Binding-site contacts:
Ligand atom O7 contacts residue ASN124 of chain 1.C at 3.7 Å.
Ligand atom C6 contacts residue ASN124 of chain 1.C at 3.7 Å.
Ligand atom C8 contacts residue ILE122 of chain 1.C at 3.6 Å (hydrophobic).
Ligand atom C2 contacts residue ASN124 of chain 1.C at 2.6 Å.
Ligand atom C7 contacts residue ARG121 of chain 1.C at 3.9 Å.
Ligand atom C8 contacts residue ARG121 of chain 1.C at 3.6 Å.
Ligand atom O5 contacts residue ASN124 of chain 1.C at 2.4 Å (h-bond).
Ligand atom C1 contacts residue ASN124 of chain 1.C at 1.5 Å.
Ligand atom O3 contacts residue ARG121 of chain 1.C at 4.4 Å.
Ligand atom O7 contacts residue PRO123 of chain 1.C at 4.5 Å.
Ligand atom C8 contacts residue ASN124 of chain 1.C at 3.6 Å.
Ligand atom C3 contacts residue ASN124 of chain 1.C at 3.9 Å.
Ligand atom N2 contacts residue ARG121 of chain 1.C at 3.7 Å.
Ligand atom C4 contacts residue ASN124 of chain 1.C at 4.2 Å.
Ligand atom N2 contacts residue ASN124 of chain 1.C at 3.3 Å (h-bond).
Ligand atom C7 contacts residue ASN124 of chain 1.C at 3.4 Å.
Ligand atom C5 contacts residue ASN124 of chain 1.C at 3.5 Å.

A protein and the small-molecule ligand that binds it are described below.
Small molecule (SMILES): CC(=O)N[C@@H]1[C@@H](O)[C@H](O)[C@@H](CO)O[C@H]1O

Sequence of chain 1.C:
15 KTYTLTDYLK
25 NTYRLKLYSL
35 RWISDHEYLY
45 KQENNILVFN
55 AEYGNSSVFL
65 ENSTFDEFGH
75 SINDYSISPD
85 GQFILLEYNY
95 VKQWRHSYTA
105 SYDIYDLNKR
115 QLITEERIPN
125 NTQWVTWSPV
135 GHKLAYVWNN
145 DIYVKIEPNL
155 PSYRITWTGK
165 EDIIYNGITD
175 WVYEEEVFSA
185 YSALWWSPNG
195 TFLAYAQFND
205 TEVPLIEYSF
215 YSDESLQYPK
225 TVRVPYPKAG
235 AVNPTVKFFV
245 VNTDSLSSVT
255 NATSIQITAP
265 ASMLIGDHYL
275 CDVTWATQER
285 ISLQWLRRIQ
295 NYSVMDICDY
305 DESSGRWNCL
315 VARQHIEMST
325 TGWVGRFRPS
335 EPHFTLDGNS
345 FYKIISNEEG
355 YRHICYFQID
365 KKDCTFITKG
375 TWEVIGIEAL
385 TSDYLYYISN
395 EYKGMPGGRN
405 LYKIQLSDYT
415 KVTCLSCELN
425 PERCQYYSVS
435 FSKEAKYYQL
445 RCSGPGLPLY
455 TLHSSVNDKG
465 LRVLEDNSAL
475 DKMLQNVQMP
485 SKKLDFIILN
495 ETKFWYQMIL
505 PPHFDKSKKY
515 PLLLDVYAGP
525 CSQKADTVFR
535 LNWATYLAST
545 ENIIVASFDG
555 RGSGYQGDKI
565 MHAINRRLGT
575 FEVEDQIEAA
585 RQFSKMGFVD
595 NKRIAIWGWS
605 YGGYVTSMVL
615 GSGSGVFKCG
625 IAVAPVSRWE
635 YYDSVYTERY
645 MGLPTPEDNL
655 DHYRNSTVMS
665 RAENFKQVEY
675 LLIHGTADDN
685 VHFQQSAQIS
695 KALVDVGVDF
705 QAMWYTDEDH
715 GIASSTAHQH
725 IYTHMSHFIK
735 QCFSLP